This protein binds this small molecule.
Small molecule (SMILES): CC(=O)N[C@H]1[C@H](O[C@H]2[C@H](O)[C@@H](NC(C)=O)CO[C@@H]2CO)O[C@H](CO)[C@@H](O)[C@@H]1O

Binding-site contacts:
Ligand atom C6 contacts residue LEU539 of chain 1.A at 3.6 Å (hydrophobic).
Ligand atom O6 contacts residue LEU539 of chain 1.A at 2.6 Å.
Ligand atom O5 contacts residue ASN375 of chain 1.A at 2.4 Å (h-bond).
Ligand atom C8 contacts residue ASN375 of chain 1.A at 4.2 Å.
Ligand atom O7 contacts residue ASN375 of chain 1.A at 2.8 Å (h-bond).
Ligand atom O6 contacts residue ASP373 of chain 1.A at 3.9 Å.
Ligand atom C3 contacts residue ASN375 of chain 1.A at 3.8 Å.
Ligand atom O6 contacts residue THR544 of chain 1.A at 4.3 Å.
Ligand atom C2 contacts residue ASN375 of chain 1.A at 2.5 Å.
Ligand atom C1 contacts residue ASN375 of chain 1.A at 1.5 Å.
Ligand atom C4 contacts residue ASN375 of chain 1.A at 4.3 Å.
Ligand atom C5 contacts residue ASN375 of chain 1.A at 3.7 Å.
Ligand atom C8 contacts residue VAL532 of chain 1.A at 4.4 Å (hydrophobic).
Ligand atom C6 contacts residue ASN375 of chain 1.A at 4.5 Å.
Ligand atom N2 contacts residue ASN375 of chain 1.A at 2.9 Å (h-bond).
Ligand atom C8 contacts residue LEU535 of chain 1.A at 4.2 Å (hydrophobic).
Ligand atom C6 contacts residue ASP373 of chain 1.A at 4.2 Å.
Ligand atom C5 contacts residue LEU539 of chain 1.A at 4.4 Å (hydrophobic).
Ligand atom C7 contacts residue ASN375 of chain 1.A at 3.0 Å.

Sequence of chain 1.A:
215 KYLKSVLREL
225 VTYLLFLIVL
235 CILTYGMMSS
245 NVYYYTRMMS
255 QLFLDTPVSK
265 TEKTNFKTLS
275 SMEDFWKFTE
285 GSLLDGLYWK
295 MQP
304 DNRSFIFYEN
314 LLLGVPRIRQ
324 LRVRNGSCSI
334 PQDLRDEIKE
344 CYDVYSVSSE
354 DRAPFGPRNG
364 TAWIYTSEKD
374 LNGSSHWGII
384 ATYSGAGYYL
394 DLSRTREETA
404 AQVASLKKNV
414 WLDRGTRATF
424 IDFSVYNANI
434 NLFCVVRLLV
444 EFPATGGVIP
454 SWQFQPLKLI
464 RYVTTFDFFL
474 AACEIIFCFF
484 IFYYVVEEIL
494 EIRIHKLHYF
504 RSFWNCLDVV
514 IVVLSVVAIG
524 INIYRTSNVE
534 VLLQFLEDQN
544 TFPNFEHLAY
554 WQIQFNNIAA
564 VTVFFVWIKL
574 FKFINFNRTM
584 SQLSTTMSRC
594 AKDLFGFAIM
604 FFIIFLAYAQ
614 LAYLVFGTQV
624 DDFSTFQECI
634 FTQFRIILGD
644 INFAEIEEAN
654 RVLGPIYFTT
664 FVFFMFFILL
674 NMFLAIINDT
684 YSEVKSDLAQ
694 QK